Sequence of chain 1.A:
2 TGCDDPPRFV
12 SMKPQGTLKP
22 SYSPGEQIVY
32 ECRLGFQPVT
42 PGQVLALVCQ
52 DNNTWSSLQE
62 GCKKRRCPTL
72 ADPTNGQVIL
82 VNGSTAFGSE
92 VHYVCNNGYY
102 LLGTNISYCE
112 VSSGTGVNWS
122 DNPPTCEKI

Sequence of chain 1.B:
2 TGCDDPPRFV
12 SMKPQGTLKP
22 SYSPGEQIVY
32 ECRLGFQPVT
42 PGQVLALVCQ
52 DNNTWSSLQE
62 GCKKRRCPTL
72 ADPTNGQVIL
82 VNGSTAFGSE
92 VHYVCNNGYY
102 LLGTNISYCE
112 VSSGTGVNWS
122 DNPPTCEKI

Binding-site contacts:
Ligand atom C8 contacts residue ASN83 of chain 1.A at 4.2 Å.
Ligand atom O4 contacts residue THR70 of chain 1.B at 4.2 Å.
Ligand atom C1 contacts residue THR70 of chain 1.B at 3.6 Å.
Ligand atom O7 contacts residue LEU71 of chain 1.B at 4.2 Å.
Ligand atom O7 contacts residue GLU91 of chain 1.A at 4.4 Å.
Ligand atom O3 contacts residue ALA72 of chain 1.B at 4.0 Å.
Ligand atom O7 contacts residue ALA72 of chain 1.B at 3.8 Å.
Ligand atom C8 contacts residue HIS93 of chain 1.A at 3.7 Å.
Ligand atom C5 contacts residue GLU91 of chain 1.A at 4.3 Å.
Ligand atom C3 contacts residue THR70 of chain 1.B at 3.3 Å.
Ligand atom C6 contacts residue VAL82 of chain 1.A at 4.1 Å (hydrophobic).
Ligand atom C1 contacts residue VAL82 of chain 1.A at 4.0 Å (hydrophobic).
Ligand atom C8 contacts residue GLU91 of chain 1.A at 3.9 Å.
Ligand atom O3 contacts residue THR70 of chain 1.B at 3.0 Å (h-bond).
Ligand atom C4 contacts residue ASN83 of chain 1.A at 4.2 Å.
Ligand atom C8 contacts residue LEU71 of chain 1.B at 3.0 Å (hydrophobic).
Ligand atom C1 contacts residue ASN83 of chain 1.A at 1.4 Å.
Ligand atom C7 contacts residue THR70 of chain 1.B at 3.9 Å.
Ligand atom C2 contacts residue ASN83 of chain 1.A at 2.4 Å.
Ligand atom C7 contacts residue ALA72 of chain 1.B at 4.0 Å (hydrophobic).
Ligand atom C8 contacts residue ALA72 of chain 1.B at 4.2 Å (hydrophobic).
Ligand atom C3 contacts residue ASN83 of chain 1.A at 3.8 Å.
Ligand atom O3 contacts residue LEU71 of chain 1.B at 4.1 Å.
Ligand atom N2 contacts residue LEU71 of chain 1.B at 4.0 Å.
Ligand atom C7 contacts residue ASN83 of chain 1.A at 3.3 Å.
Ligand atom N2 contacts residue ALA72 of chain 1.B at 4.4 Å.
Ligand atom N2 contacts residue THR70 of chain 1.B at 2.8 Å (h-bond).
Ligand atom C2 contacts residue THR70 of chain 1.B at 3.4 Å.
Ligand atom C8 contacts residue GLY89 of chain 1.A at 3.2 Å.
Ligand atom C8 contacts residue THR70 of chain 1.B at 4.0 Å.
Ligand atom N2 contacts residue ASN83 of chain 1.A at 2.9 Å (h-bond).
Ligand atom O7 contacts residue ASN83 of chain 1.A at 3.4 Å (h-bond).
Ligand atom C7 contacts residue GLU91 of chain 1.A at 4.2 Å.
Ligand atom C5 contacts residue ASN83 of chain 1.A at 3.6 Å.
Ligand atom O7 contacts residue PRO69 of chain 1.B at 3.1 Å.
Ligand atom C7 contacts residue LEU71 of chain 1.B at 3.6 Å (hydrophobic).
Ligand atom O5 contacts residue ASN83 of chain 1.A at 2.3 Å (h-bond).
Ligand atom C7 contacts residue PRO69 of chain 1.B at 4.3 Å (hydrophobic).
Ligand atom O5 contacts residue VAL82 of chain 1.A at 3.6 Å.
Ligand atom C5 contacts residue VAL82 of chain 1.A at 4.1 Å (hydrophobic).

The protein below binds the small molecule below.
Small molecule (SMILES): CC(=O)N[C@H]1[C@H](O[C@H]2[C@H](O)[C@@H](NC(C)=O)CO[C@@H]2CO)O[C@H](CO)[C@@H](O)[C@@H]1O